A protein and the small-molecule ligand that binds it are described below.
Small molecule (SMILES): NCCCC[C@H](NC(=O)[C@H](CCCCN)NC(=O)[C@@H]1CC=CN1C(=O)CNCCCN(CC[C@H](N)C(=O)O)C[C@H]1O[C@@H](n2cnc3c(N)ncnc32)[C@H](O)[C@@H]1O)C(N)=O

Sequence of chain 1.A:
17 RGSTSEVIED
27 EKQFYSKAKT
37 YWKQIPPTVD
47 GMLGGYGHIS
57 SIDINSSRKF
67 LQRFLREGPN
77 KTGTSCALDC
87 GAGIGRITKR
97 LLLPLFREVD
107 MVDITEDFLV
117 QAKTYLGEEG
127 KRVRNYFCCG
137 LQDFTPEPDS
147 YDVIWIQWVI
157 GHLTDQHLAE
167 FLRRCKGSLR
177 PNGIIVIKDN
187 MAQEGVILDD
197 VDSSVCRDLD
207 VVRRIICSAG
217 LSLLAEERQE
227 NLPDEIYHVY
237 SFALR

Binding-site contacts:
Ligand atom C16 contacts residue LEU137 of chain 1.A at 3.3 Å (hydrophobic).
Ligand atom O1 contacts residue ILE93 of chain 1.A at 3.3 Å.
Ligand atom O5 contacts residue PHE114 of chain 1.A at 3.2 Å.
Ligand atom NZ contacts residue ASP198 of chain 1.A at 2.4 Å (salt-bridge).
Ligand atom O1 contacts residue TRP154 of chain 1.A at 3.5 Å.
Ligand atom O2 contacts residue ARG92 of chain 1.A at 2.7 Å (salt-bridge).
Ligand atom CE contacts residue ASP195 of chain 1.A at 3.3 Å.
Ligand atom C1 contacts residue MET48 of chain 1.A at 3.3 Å (hydrophobic).
Ligand atom N6 contacts residue GLN138 of chain 1.A at 3.3 Å (h-bond).
Ligand atom C2 contacts residue MET48 of chain 1.A at 3.5 Å (hydrophobic).
Ligand atom N3 contacts residue GLY87 of chain 1.A at 2.7 Å (h-bond).
Ligand atom CG contacts residue TYR52 of chain 1.A at 3.3 Å (hydrophobic).
Ligand atom O contacts residue ASN186 of chain 1.A at 2.9 Å (h-bond).
Ligand atom O contacts residue TYR233 of chain 1.A at 3.0 Å (h-bond).
Ligand atom N7 contacts residue GLY136 of chain 1.A at 3.2 Å.
Ligand atom O5 contacts residue GLY89 of chain 1.A at 3.4 Å.
Ligand atom CG contacts residue ASN186 of chain 1.A at 3.5 Å.
Ligand atom O1 contacts residue ARG92 of chain 1.A at 3.0 Å (salt-bridge).
Ligand atom O contacts residue ILE232 of chain 1.A at 3.1 Å.
Ligand atom N8 contacts residue ILE110 of chain 1.A at 3.4 Å (h-bond).
Ligand atom N3 contacts residue GLN153 of chain 1.A at 2.9 Å (h-bond).
Ligand atom C16 contacts residue CYS135 of chain 1.A at 3.5 Å (hydrophobic).
Ligand atom C3 contacts residue MET48 of chain 1.A at 3.1 Å (hydrophobic).
Ligand atom C10 contacts residue GLY87 of chain 1.A at 3.2 Å.
Ligand atom N7 contacts residue LEU137 of chain 1.A at 3.0 Å (h-bond).
Ligand atom N contacts residue GLU231 of chain 1.A at 2.8 Å (salt-bridge).
Ligand atom C3 contacts residue TRP38 of chain 1.A at 3.4 Å (hydrophobic).
Ligand atom O4 contacts residue ASP109 of chain 1.A at 2.8 Å (salt-bridge).
Ligand atom C17 contacts residue ILE110 of chain 1.A at 3.6 Å (hydrophobic).
Ligand atom CD contacts residue ASP195 of chain 1.A at 3.3 Å.
Ligand atom O4 contacts residue THR111 of chain 1.A at 2.8 Å (h-bond).
Ligand atom NZ contacts residue SER200 of chain 1.A at 2.9 Å (h-bond).
Ligand atom C contacts residue GLU231 of chain 1.A at 3.5 Å.
Ligand atom CE contacts residue ASP198 of chain 1.A at 3.1 Å.
Ligand atom NZ contacts residue ASP195 of chain 1.A at 3.2 Å (salt-bridge).
Ligand atom CA contacts residue GLU231 of chain 1.A at 3.3 Å.
Ligand atom O3 contacts residue VAL155 of chain 1.A at 3.3 Å.
Ligand atom O5 contacts residue ASP109 of chain 1.A at 2.8 Å (salt-bridge).
Ligand atom C13 contacts residue ASP109 of chain 1.A at 3.4 Å.
Ligand atom C5 contacts residue GLY87 of chain 1.A at 3.2 Å.